A protein and the small-molecule ligand that binds it are described below.
Small molecule (SMILES): CC(=O)N[C@H]1[C@H](O[C@H]2[C@H](O)[C@@H](NC(C)=O)CO[C@@H]2CO)O[C@H](CO)[C@@H](O)[C@@H]1O

Sequence of chain 1.A:
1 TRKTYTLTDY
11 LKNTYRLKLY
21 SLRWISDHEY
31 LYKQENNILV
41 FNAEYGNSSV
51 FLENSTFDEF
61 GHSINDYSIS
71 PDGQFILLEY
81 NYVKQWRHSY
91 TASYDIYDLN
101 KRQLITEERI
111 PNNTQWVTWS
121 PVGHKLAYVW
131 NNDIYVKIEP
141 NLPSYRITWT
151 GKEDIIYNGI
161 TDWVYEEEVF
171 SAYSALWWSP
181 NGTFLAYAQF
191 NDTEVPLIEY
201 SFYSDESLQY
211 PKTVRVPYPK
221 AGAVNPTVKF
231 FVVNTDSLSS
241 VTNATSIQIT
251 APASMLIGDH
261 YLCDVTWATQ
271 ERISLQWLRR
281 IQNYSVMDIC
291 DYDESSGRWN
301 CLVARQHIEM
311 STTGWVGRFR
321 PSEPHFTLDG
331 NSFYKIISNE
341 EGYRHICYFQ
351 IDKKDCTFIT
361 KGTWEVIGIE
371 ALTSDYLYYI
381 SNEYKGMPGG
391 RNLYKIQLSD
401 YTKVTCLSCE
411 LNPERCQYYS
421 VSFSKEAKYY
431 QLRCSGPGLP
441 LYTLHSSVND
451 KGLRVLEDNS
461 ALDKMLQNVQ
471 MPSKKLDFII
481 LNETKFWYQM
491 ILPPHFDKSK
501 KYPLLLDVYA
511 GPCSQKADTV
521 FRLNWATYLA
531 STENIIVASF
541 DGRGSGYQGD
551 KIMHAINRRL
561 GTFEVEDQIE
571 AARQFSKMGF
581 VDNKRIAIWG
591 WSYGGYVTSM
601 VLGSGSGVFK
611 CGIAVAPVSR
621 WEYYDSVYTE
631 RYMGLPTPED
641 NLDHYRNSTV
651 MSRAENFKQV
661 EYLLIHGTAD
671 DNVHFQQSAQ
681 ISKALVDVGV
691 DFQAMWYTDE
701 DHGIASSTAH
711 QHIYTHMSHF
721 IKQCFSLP

Binding-site contacts:
Ligand atom C1 contacts residue ASN112 of chain 1.A at 1.4 Å.
Ligand atom C6 contacts residue ASN112 of chain 1.A at 4.2 Å.
Ligand atom C2 contacts residue ASN112 of chain 1.A at 2.4 Å.
Ligand atom N2 contacts residue ASN112 of chain 1.A at 2.7 Å (h-bond).
Ligand atom C8 contacts residue PRO111 of chain 1.A at 3.7 Å (hydrophobic).
Ligand atom O5 contacts residue ASN112 of chain 1.A at 2.4 Å (h-bond).
Ligand atom C5 contacts residue ASN112 of chain 1.A at 2.9 Å.
Ligand atom C7 contacts residue ASN112 of chain 1.A at 4.0 Å.
Ligand atom O3 contacts residue ASN112 of chain 1.A at 4.4 Å.
Ligand atom C4 contacts residue ASN112 of chain 1.A at 3.6 Å.
Ligand atom C8 contacts residue ASN112 of chain 1.A at 4.4 Å.
Ligand atom C3 contacts residue ASN112 of chain 1.A at 3.1 Å.